A small-molecule ligand and the protein it binds are described below.
Small molecule (SMILES): Cc1ccc(Cl)cc1-c1[nH]c(-c2ccnc(N)n2)cc1C(N)=O

Sequence of chain 1.A:
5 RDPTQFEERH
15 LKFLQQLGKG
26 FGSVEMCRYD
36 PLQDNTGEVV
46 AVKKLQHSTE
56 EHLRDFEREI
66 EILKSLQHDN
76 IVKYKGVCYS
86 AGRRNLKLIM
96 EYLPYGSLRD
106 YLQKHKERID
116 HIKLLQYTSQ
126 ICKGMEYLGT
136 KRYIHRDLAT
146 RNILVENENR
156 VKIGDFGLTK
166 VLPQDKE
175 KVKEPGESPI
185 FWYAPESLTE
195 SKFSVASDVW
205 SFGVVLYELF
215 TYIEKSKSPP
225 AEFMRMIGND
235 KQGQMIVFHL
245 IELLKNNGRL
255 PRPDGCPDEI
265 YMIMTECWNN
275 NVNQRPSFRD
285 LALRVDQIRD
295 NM

Binding-site contacts:
Ligand atom C17 contacts residue LEU98 of chain 1.A at 3.1 Å (hydrophobic).
Ligand atom C15 contacts residue LEU149 of chain 1.A at 3.7 Å (hydrophobic).
Ligand atom C5 contacts residue VAL29 of chain 1.A at 3.9 Å (hydrophobic).
Ligand atom C19 contacts residue ALA46 of chain 1.A at 3.6 Å (hydrophobic).
Ligand atom N14 contacts residue GLY22 of chain 1.A at 3.6 Å.
Ligand atom C19 contacts residue LEU149 of chain 1.A at 3.4 Å (hydrophobic).
Ligand atom N18 contacts residue ALA46 of chain 1.A at 4.1 Å.
Ligand atom C3 contacts residue ASP160 of chain 1.A at 3.6 Å.
Ligand atom N18 contacts residue TYR97 of chain 1.A at 3.7 Å.
Ligand atom C4 contacts residue ASP160 of chain 1.A at 3.5 Å.
Ligand atom C3 contacts residue ASN147 of chain 1.A at 3.6 Å.
Ligand atom C10 contacts residue LEU21 of chain 1.A at 3.9 Å (hydrophobic).
Ligand atom CL contacts residue VAL29 of chain 1.A at 4.0 Å.
Ligand atom N21 contacts residue ALA46 of chain 1.A at 3.4 Å.
Ligand atom N21 contacts residue GLU96 of chain 1.A at 2.9 Å (salt-bridge).
Ligand atom C12 contacts residue LEU21 of chain 1.A at 3.4 Å (hydrophobic).
Ligand atom O13 contacts residue ASP105 of chain 1.A at 4.1 Å.
Ligand atom C11 contacts residue LEU149 of chain 1.A at 3.7 Å (hydrophobic).
Ligand atom O13 contacts residue LEU21 of chain 1.A at 3.3 Å (h-bond).
Ligand atom CL contacts residue LYS23 of chain 1.A at 3.9 Å.
Ligand atom N21 contacts residue VAL77 of chain 1.A at 4.0 Å.
Ligand atom C19 contacts residue GLU96 of chain 1.A at 3.9 Å.
Ligand atom C12 contacts residue GLY22 of chain 1.A at 3.8 Å.
Ligand atom C15 contacts residue LEU21 of chain 1.A at 4.1 Å (hydrophobic).
Ligand atom C22 contacts residue ASN147 of chain 1.A at 3.9 Å.
Ligand atom CL contacts residue SER28 of chain 1.A at 3.9 Å.
Ligand atom C6 contacts residue VAL29 of chain 1.A at 3.5 Å (hydrophobic).
Ligand atom N14 contacts residue LEU21 of chain 1.A at 4.0 Å.
Ligand atom N20 contacts residue LEU149 of chain 1.A at 3.4 Å.
Ligand atom CL contacts residue GLY22 of chain 1.A at 4.0 Å.
Ligand atom C22 contacts residue ARG146 of chain 1.A at 3.4 Å.
Ligand atom C17 contacts residue LEU21 of chain 1.A at 4.0 Å (hydrophobic).
Ligand atom CL contacts residue GLY27 of chain 1.A at 3.4 Å.
Ligand atom CL contacts residue GLY24 of chain 1.A at 3.5 Å.
Ligand atom C9 contacts residue LEU21 of chain 1.A at 3.8 Å (hydrophobic).
Ligand atom N21 contacts residue LEU149 of chain 1.A at 3.5 Å.
Ligand atom C16 contacts residue LEU21 of chain 1.A at 3.8 Å (hydrophobic).
Ligand atom N18 contacts residue GLU96 of chain 1.A at 3.9 Å.
Ligand atom C17 contacts residue TYR97 of chain 1.A at 3.5 Å (hydrophobic).
Ligand atom N18 contacts residue LEU98 of chain 1.A at 3.0 Å (h-bond).